This small molecule binds to this protein.
Small molecule (SMILES): O=C(CI)Nc1cc2cccn3->[Ru+2]45(<-n6ccccc6-c6ccccn->46)(<-n4ccccc4-c4ccccn->54)<-n4cccc1c4c23

Sequence of chain 1.A:
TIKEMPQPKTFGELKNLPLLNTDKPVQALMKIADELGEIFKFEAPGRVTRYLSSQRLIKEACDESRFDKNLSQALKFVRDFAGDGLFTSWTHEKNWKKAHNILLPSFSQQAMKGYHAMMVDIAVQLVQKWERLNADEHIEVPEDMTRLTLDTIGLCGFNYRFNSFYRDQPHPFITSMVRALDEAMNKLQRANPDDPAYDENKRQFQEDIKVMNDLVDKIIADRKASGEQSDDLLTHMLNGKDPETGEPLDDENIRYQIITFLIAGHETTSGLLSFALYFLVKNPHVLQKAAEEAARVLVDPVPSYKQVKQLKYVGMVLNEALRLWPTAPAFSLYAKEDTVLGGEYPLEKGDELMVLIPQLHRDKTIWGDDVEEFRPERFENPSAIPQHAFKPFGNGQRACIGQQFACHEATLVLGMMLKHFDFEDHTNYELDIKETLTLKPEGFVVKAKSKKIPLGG

Binding-site contacts:
Ligand atom C01 contacts residue GLY315 of chain 1.A at 3.8 Å.
Ligand atom C08 contacts residue PRO382 of chain 1.A at 3.9 Å (hydrophobic).
Ligand atom C06 contacts residue MET316 of chain 1.A at 3.6 Å (hydrophobic).
Ligand atom C31 contacts residue PRO382 of chain 1.A at 3.9 Å (hydrophobic).
Ligand atom C02 contacts residue GLY315 of chain 1.A at 3.9 Å.
Ligand atom C01 contacts residue ASN319 of chain 1.A at 3.5 Å.
Ligand atom C32 contacts residue PRO382 of chain 1.A at 3.9 Å (hydrophobic).
Ligand atom O48 contacts residue CYS407 of chain 1.A at 3.9 Å.
Ligand atom C49 contacts residue CYS407 of chain 1.A at 1.8 Å (hydrophobic).
Ligand atom C05 contacts residue ASN319 of chain 1.A at 3.8 Å.
Ligand atom C47 contacts residue GLY315 of chain 1.A at 4.0 Å.
Ligand atom C40 contacts residue LYS312 of chain 1.A at 4.0 Å.
Ligand atom C47 contacts residue LEU318 of chain 1.A at 4.3 Å (hydrophobic).
Ligand atom C43 contacts residue GLN310 of chain 1.A at 4.3 Å.
Ligand atom C42 contacts residue LYS309 of chain 1.A at 4.3 Å.
Ligand atom C43 contacts residue LYS312 of chain 1.A at 3.5 Å.
Ligand atom C02 contacts residue ASN319 of chain 1.A at 3.5 Å.
Ligand atom C42 contacts residue LYS312 of chain 1.A at 3.7 Å.
Ligand atom C47 contacts residue ASN319 of chain 1.A at 3.4 Å.
Ligand atom O48 contacts residue ASN319 of chain 1.A at 3.0 Å (h-bond).
Ligand atom C19 contacts residue CYS407 of chain 1.A at 4.4 Å (hydrophobic).
Ligand atom C01 contacts residue MET316 of chain 1.A at 3.8 Å (hydrophobic).
Ligand atom C49 contacts residue LEU318 of chain 1.A at 4.3 Å (hydrophobic).
Ligand atom C39 contacts residue LYS312 of chain 1.A at 4.0 Å.
Ligand atom N46 contacts residue ASN319 of chain 1.A at 3.7 Å.
Ligand atom C49 contacts residue ASN319 of chain 1.A at 4.0 Å.
Ligand atom C38 contacts residue LYS312 of chain 1.A at 3.8 Å.
Ligand atom C05 contacts residue GLY315 of chain 1.A at 4.3 Å.
Ligand atom N46 contacts residue CYS407 of chain 1.A at 3.0 Å (h-bond).
Ligand atom C03 contacts residue ASN319 of chain 1.A at 3.3 Å.
Ligand atom C06 contacts residue PRO382 of chain 1.A at 4.1 Å (hydrophobic).
Ligand atom O48 contacts residue GLY315 of chain 1.A at 2.9 Å (h-bond).
Ligand atom C44 contacts residue LYS309 of chain 1.A at 3.0 Å.
Ligand atom C03 contacts residue GLY315 of chain 1.A at 3.4 Å.
Ligand atom C44 contacts residue LYS312 of chain 1.A at 3.9 Å.
Ligand atom O48 contacts residue LEU318 of chain 1.A at 3.4 Å.
Ligand atom C43 contacts residue LYS309 of chain 1.A at 3.1 Å.
Ligand atom C47 contacts residue CYS407 of chain 1.A at 2.8 Å (hydrophobic).
Ligand atom C06 contacts residue PHE379 of chain 1.A at 3.7 Å (hydrophobic).
Ligand atom C45 contacts residue LYS309 of chain 1.A at 4.1 Å.